Sequence of chain 1.B:
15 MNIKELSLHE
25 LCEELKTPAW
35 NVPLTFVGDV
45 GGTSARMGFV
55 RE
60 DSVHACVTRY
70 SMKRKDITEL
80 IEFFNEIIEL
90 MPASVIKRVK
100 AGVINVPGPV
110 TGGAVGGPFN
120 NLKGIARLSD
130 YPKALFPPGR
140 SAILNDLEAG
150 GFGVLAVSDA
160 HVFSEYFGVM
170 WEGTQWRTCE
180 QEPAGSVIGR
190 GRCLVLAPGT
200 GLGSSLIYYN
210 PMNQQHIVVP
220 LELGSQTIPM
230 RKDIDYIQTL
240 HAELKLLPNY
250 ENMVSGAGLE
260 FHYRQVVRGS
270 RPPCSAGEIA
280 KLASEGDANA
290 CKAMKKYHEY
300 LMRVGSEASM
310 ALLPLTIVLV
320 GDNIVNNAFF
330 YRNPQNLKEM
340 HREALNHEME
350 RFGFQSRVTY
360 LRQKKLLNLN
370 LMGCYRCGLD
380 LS

A small-molecule ligand and the protein it binds are described below.
Small molecule (SMILES): O=C(N[C@@H]1[C@@H](O)[C@H](O)[C@@H](CO)O[C@H]1O)OCC1=Cc2ccccc2S1(=O)=O

Binding-site contacts:
Ligand atom C20 contacts residue PHE351 of chain 1.B at 3.6 Å (hydrophobic).
Ligand atom C25 contacts residue PHE351 of chain 1.B at 3.2 Å (hydrophobic).
Ligand atom C25 contacts residue ASN119 of chain 1.A at 3.3 Å.
Ligand atom O27 contacts residue PHE353 of chain 1.B at 3.9 Å.
Ligand atom C19 contacts residue ASN119 of chain 1.A at 3.8 Å.
Ligand atom O11 contacts residue GLU250 of chain 1.A at 2.7 Å (salt-bridge).
Ligand atom O27 contacts residue PHE351 of chain 1.B at 3.3 Å.
Ligand atom C01 contacts residue GLU221 of chain 1.A at 3.4 Å.
Ligand atom C13 contacts residue PRO108 of chain 1.A at 3.7 Å (hydrophobic).
Ligand atom C10 contacts residue ASP145 of chain 1.A at 3.3 Å.
Ligand atom N07 contacts residue GLU221 of chain 1.A at 2.9 Å (salt-bridge).
Ligand atom O08 contacts residue ASP145 of chain 1.A at 2.6 Å (salt-bridge).
Ligand atom O26 contacts residue PHE118 of chain 1.A at 3.4 Å.
Ligand atom C18 contacts residue MET348 of chain 1.B at 3.7 Å (hydrophobic).
Ligand atom O09 contacts residue GLY107 of chain 1.A at 3.3 Å.
Ligand atom C03 contacts residue GLU250 of chain 1.A at 3.3 Å.
Ligand atom O14 contacts residue PRO108 of chain 1.A at 3.9 Å.
Ligand atom O09 contacts residue ASN144 of chain 1.A at 3.1 Å (h-bond).
Ligand atom C16 contacts residue PHE353 of chain 1.B at 3.8 Å (hydrophobic).
Ligand atom O08 contacts residue GLY202 of chain 1.A at 3.9 Å.
Ligand atom O08 contacts residue ASN144 of chain 1.A at 3.4 Å (h-bond).
Ligand atom C05 contacts residue GLY202 of chain 1.A at 3.8 Å.
Ligand atom C23 contacts residue ASN119 of chain 1.A at 3.9 Å.
Ligand atom C13 contacts residue GLU221 of chain 1.A at 3.8 Å.
Ligand atom O26 contacts residue PRO117 of chain 1.A at 3.5 Å (h-bond).
Ligand atom C02 contacts residue GLU221 of chain 1.A at 3.7 Å.
Ligand atom O15 contacts residue PRO108 of chain 1.A at 3.9 Å.
Ligand atom C24 contacts residue ASN119 of chain 1.A at 3.7 Å.
Ligand atom C05 contacts residue LEU201 of chain 1.A at 3.7 Å (hydrophobic).
Ligand atom O04 contacts residue GLU250 of chain 1.A at 3.7 Å.
Ligand atom C06 contacts residue ASP145 of chain 1.A at 3.4 Å.
Ligand atom C10 contacts residue GLY202 of chain 1.A at 3.6 Å.
Ligand atom O04 contacts residue GLY200 of chain 1.A at 3.8 Å.
Ligand atom C20 contacts residue ASN119 of chain 1.A at 3.4 Å.
Ligand atom O09 contacts residue PRO108 of chain 1.A at 3.5 Å (h-bond).
Ligand atom O26 contacts residue ASN119 of chain 1.A at 3.3 Å (h-bond).
Ligand atom O14 contacts residue GLU221 of chain 1.A at 3.8 Å.
Ligand atom O12 contacts residue ASP145 of chain 1.A at 2.6 Å (salt-bridge).
Ligand atom O09 contacts residue GLU221 of chain 1.A at 2.7 Å (salt-bridge).
Ligand atom C24 contacts residue PHE351 of chain 1.B at 3.6 Å (hydrophobic).

Sequence of chain 1.A:
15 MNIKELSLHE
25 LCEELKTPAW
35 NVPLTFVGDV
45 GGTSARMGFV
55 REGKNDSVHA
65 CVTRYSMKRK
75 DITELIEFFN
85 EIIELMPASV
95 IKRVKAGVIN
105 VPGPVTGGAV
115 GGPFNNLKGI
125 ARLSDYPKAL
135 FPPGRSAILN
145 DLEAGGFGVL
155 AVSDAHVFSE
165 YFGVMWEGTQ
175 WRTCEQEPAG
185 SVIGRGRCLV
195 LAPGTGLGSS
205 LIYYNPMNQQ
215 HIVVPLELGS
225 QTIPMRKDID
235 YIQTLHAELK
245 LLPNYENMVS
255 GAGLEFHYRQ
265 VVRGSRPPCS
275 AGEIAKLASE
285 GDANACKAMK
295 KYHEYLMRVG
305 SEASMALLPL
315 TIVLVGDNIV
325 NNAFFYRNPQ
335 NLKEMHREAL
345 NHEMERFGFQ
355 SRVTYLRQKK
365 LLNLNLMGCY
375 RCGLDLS